Sequence of chain 1.A:
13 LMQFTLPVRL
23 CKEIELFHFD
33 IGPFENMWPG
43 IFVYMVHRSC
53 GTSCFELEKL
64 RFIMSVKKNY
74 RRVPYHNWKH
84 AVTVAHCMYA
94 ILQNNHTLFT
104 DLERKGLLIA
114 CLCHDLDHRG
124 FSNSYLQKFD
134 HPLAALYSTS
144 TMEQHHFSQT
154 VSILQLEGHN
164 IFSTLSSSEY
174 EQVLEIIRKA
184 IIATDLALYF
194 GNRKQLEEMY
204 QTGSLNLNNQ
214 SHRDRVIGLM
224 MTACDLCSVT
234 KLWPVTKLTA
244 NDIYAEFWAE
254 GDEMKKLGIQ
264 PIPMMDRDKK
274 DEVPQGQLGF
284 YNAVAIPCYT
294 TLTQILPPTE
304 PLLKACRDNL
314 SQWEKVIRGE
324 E

Binding-site contacts:
Ligand atom C5 contacts residue PHE283 of chain 1.A at 3.5 Å (hydrophobic).
Ligand atom C19 contacts residue PHE250 of chain 1.A at 3.7 Å (hydrophobic).
Ligand atom C13 contacts residue GLY279 of chain 1.A at 3.5 Å.
Ligand atom C13 contacts residue TYR247 of chain 1.A at 3.5 Å (hydrophobic).
Ligand atom C17 contacts residue MET267 of chain 1.A at 3.6 Å (hydrophobic).
Ligand atom C1 contacts residue PHE283 of chain 1.A at 3.6 Å (hydrophobic).
Ligand atom CL23 contacts residue LEU229 of chain 1.A at 3.5 Å.
Ligand atom CL21 contacts residue GLU275 of chain 1.A at 3.2 Å.
Ligand atom C11 contacts residue TYR247 of chain 1.A at 3.5 Å (hydrophobic).
Ligand atom CL21 contacts residue PRO266 of chain 1.A at 3.6 Å.
Ligand atom C18 contacts residue PHE283 of chain 1.A at 3.8 Å (hydrophobic).
Ligand atom C22 contacts residue VAL232 of chain 1.A at 3.7 Å (hydrophobic).
Ligand atom C2 contacts residue PHE283 of chain 1.A at 3.7 Å (hydrophobic).
Ligand atom C18 contacts residue TYR247 of chain 1.A at 3.8 Å (hydrophobic).
Ligand atom C3 contacts residue ILE246 of chain 1.A at 3.7 Å (hydrophobic).
Ligand atom N10 contacts residue TYR247 of chain 1.A at 2.6 Å (h-bond).
Ligand atom N10 contacts residue MET267 of chain 1.A at 3.8 Å.
Ligand atom C19 contacts residue TYR247 of chain 1.A at 3.5 Å (hydrophobic).
Ligand atom C11 contacts residue GLY279 of chain 1.A at 3.5 Å.
Ligand atom C14 contacts residue MET267 of chain 1.A at 3.8 Å (hydrophobic).
Ligand atom C19 contacts residue GLN280 of chain 1.A at 3.7 Å.
Ligand atom C19 contacts residue MET267 of chain 1.A at 3.8 Å (hydrophobic).
Ligand atom CL21 contacts residue LYS272 of chain 1.A at 3.4 Å.
Ligand atom C15 contacts residue TYR247 of chain 1.A at 3.7 Å (hydrophobic).
Ligand atom C3 contacts residue PHE283 of chain 1.A at 3.5 Å (hydrophobic).
Ligand atom S12 contacts residue GLY279 of chain 1.A at 3.6 Å.
Ligand atom C1 contacts residue LEU229 of chain 1.A at 3.7 Å (hydrophobic).
Ligand atom C8 contacts residue GLN280 of chain 1.A at 3.7 Å.
Ligand atom C8 contacts residue PHE250 of chain 1.A at 3.8 Å (hydrophobic).
Ligand atom C22 contacts residue ILE246 of chain 1.A at 3.7 Å (hydrophobic).
Ligand atom C14 contacts residue GLY279 of chain 1.A at 3.5 Å.
Ligand atom C20 contacts residue MET267 of chain 1.A at 3.6 Å (hydrophobic).
Ligand atom C17 contacts residue GLU275 of chain 1.A at 3.8 Å.
Ligand atom C22 contacts residue GLN280 of chain 1.A at 3.7 Å.
Ligand atom C4 contacts residue PHE283 of chain 1.A at 3.5 Å (hydrophobic).
Ligand atom N9 contacts residue PHE250 of chain 1.A at 3.6 Å.
Ligand atom N9 contacts residue PHE283 of chain 1.A at 3.7 Å.
Ligand atom N7 contacts residue GLN280 of chain 1.A at 3.0 Å (h-bond).
Ligand atom C15 contacts residue MET267 of chain 1.A at 3.6 Å (hydrophobic).
Ligand atom N6 contacts residue PHE283 of chain 1.A at 3.7 Å.

A small-molecule ligand and the protein it binds are described below.
Small molecule (SMILES): Cc1c(Cl)cc(Cl)c2nc(CCc3nc4cc(Cl)ccc4s3)nn12